The small molecule below binds the protein below.
Small molecule (SMILES): CC(=O)N[C@H]1[C@H](O[C@H]2[C@H](O)[C@@H](NC(C)=O)CO[C@@H]2CO)O[C@H](CO)[C@@H](O[C@@H]2O[C@H](CO)[C@@H](O)[C@H](O)[C@@H]2O)[C@@H]1O

Binding-site contacts:
Ligand atom C6 contacts residue SER420 of chain 1.A at 4.4 Å.
Ligand atom C7 contacts residue SER545 of chain 1.A at 4.2 Å.
Ligand atom C8 contacts residue SER545 of chain 1.A at 3.7 Å.
Ligand atom N2 contacts residue ASN546 of chain 1.A at 3.0 Å (h-bond).
Ligand atom O7 contacts residue SER545 of chain 1.A at 4.1 Å.
Ligand atom C3 contacts residue ASN546 of chain 1.A at 3.8 Å.
Ligand atom C8 contacts residue SER420 of chain 1.A at 3.4 Å.
Ligand atom C7 contacts residue SER420 of chain 1.A at 4.3 Å.
Ligand atom O5 contacts residue ASN546 of chain 1.A at 2.3 Å (h-bond).
Ligand atom C7 contacts residue ASN546 of chain 1.A at 3.2 Å.
Ligand atom C5 contacts residue ASN546 of chain 1.A at 3.6 Å.
Ligand atom O6 contacts residue SER420 of chain 1.A at 3.7 Å.
Ligand atom C8 contacts residue ASP543 of chain 1.A at 3.5 Å.
Ligand atom N2 contacts residue SER420 of chain 1.A at 4.1 Å.
Ligand atom C1 contacts residue ASN546 of chain 1.A at 1.4 Å.
Ligand atom C2 contacts residue ASN546 of chain 1.A at 2.4 Å.
Ligand atom O7 contacts residue ASN546 of chain 1.A at 2.9 Å (h-bond).
Ligand atom C4 contacts residue ASN546 of chain 1.A at 4.2 Å.
Ligand atom O3 contacts residue SER420 of chain 1.A at 4.1 Å.

Sequence of chain 1.A:
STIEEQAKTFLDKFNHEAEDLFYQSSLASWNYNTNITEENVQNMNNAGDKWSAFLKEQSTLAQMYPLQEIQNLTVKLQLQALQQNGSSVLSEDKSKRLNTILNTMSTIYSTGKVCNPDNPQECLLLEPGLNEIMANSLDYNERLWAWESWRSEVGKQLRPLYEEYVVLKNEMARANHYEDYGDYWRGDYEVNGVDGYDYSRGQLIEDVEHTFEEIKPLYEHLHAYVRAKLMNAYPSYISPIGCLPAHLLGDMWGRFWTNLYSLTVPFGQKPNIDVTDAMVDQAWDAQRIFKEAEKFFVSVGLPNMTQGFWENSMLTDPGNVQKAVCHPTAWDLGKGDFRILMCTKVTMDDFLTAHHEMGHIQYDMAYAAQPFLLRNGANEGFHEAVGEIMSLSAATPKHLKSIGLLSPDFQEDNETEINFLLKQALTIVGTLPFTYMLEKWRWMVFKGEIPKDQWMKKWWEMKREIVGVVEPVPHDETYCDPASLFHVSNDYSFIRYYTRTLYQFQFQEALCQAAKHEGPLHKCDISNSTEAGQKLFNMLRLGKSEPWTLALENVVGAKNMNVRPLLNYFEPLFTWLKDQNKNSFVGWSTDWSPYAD